Sequence of chain 2.A:
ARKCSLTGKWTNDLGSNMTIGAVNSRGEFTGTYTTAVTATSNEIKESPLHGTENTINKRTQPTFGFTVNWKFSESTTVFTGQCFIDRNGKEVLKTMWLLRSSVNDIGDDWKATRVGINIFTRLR

A small-molecule ligand and the protein it binds are described below.
Small molecule (SMILES): Nc1nc2c([nH]c(=O)n2[C@H]2C[C@H](O)[C@@H](CO)O2)c(=O)[nH]1

Sequence of chain 1.A:
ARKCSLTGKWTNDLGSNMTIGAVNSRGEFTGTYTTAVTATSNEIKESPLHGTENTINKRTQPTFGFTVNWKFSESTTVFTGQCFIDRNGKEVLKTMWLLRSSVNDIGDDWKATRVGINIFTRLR

Binding-site contacts:
Ligand atom C2' contacts residue TRP110 of chain 1.A at 3.4 Å (hydrophobic).
Ligand atom O6 contacts residue TYR33 of chain 2.A at 4.2 Å.
Ligand atom N9 contacts residue THR35 of chain 2.A at 4.0 Å.
Ligand atom N2 contacts residue TRP97 of chain 2.A at 3.9 Å.
Ligand atom N3 contacts residue TRP110 of chain 1.A at 4.0 Å.
Ligand atom O3' contacts residue PHE72 of chain 2.A at 3.8 Å.
Ligand atom N3 contacts residue TRP70 of chain 2.A at 3.5 Å.
Ligand atom N1 contacts residue TRP97 of chain 2.A at 4.0 Å.
Ligand atom C8 contacts residue TRP110 of chain 1.A at 4.1 Å (hydrophobic).
Ligand atom C8 contacts residue THR35 of chain 2.A at 3.2 Å.
Ligand atom C2 contacts residue TRP70 of chain 2.A at 3.8 Å (hydrophobic).
Ligand atom C5' contacts residue SER73 of chain 2.A at 3.3 Å.
Ligand atom C4 contacts residue TRP110 of chain 1.A at 3.8 Å (hydrophobic).
Ligand atom C2 contacts residue LEU99 of chain 2.A at 4.2 Å (hydrophobic).
Ligand atom O4' contacts residue TRP70 of chain 2.A at 3.7 Å.
Ligand atom N9 contacts residue TRP110 of chain 1.A at 3.9 Å.
Ligand atom O5' contacts residue SER75 of chain 2.A at 3.5 Å (h-bond).
Ligand atom O20 contacts residue THR35 of chain 2.A at 2.9 Å (h-bond).
Ligand atom N2 contacts residue THR77 of chain 2.A at 2.5 Å (h-bond).
Ligand atom N3 contacts residue THR77 of chain 2.A at 3.8 Å.
Ligand atom C3' contacts residue PHE72 of chain 2.A at 4.2 Å (hydrophobic).
Ligand atom C5' contacts residue SER75 of chain 2.A at 3.8 Å.
Ligand atom C5' contacts residue PHE72 of chain 2.A at 4.2 Å (hydrophobic).
Ligand atom N3 contacts residue LEU99 of chain 2.A at 4.0 Å.
Ligand atom O6 contacts residue TRP97 of chain 2.A at 4.1 Å.
Ligand atom C4' contacts residue PHE72 of chain 2.A at 3.5 Å (hydrophobic).
Ligand atom N2 contacts residue TRP70 of chain 2.A at 3.9 Å.
Ligand atom N7 contacts residue THR35 of chain 2.A at 3.4 Å (h-bond).
Ligand atom C4 contacts residue TRP70 of chain 2.A at 4.0 Å (hydrophobic).
Ligand atom O6 contacts residue LEU14 of chain 2.A at 3.4 Å.
Ligand atom O4' contacts residue PHE72 of chain 2.A at 4.1 Å.
Ligand atom C5' contacts residue TRP70 of chain 2.A at 4.0 Å (hydrophobic).
Ligand atom N2 contacts residue LEU99 of chain 2.A at 3.4 Å.
Ligand atom O5' contacts residue SER73 of chain 2.A at 3.7 Å.
Ligand atom O6 contacts residue ASN118 of chain 2.A at 3.1 Å (h-bond).
Ligand atom C5 contacts residue TRP110 of chain 1.A at 3.9 Å (hydrophobic).
Ligand atom C6 contacts residue ASN118 of chain 2.A at 4.2 Å.
Ligand atom C2 contacts residue THR77 of chain 2.A at 3.5 Å.
Ligand atom C5' contacts residue LEU99 of chain 2.A at 4.1 Å (hydrophobic).
Ligand atom C1' contacts residue PHE72 of chain 2.A at 4.1 Å (hydrophobic).